Binding-site contacts:
Ligand atom C4 contacts residue ALA249 of chain 1.B at 3.3 Å (hydrophobic).
Ligand atom C3 contacts residue LEU99 of chain 1.B at 4.0 Å (hydrophobic).
Ligand atom C1 contacts residue ALA249 of chain 1.B at 3.7 Å (hydrophobic).
Ligand atom C7 contacts residue SER245 of chain 1.B at 3.8 Å.
Ligand atom C7 contacts residue SER248 of chain 1.B at 4.0 Å.
Ligand atom C2 contacts residue HEM1 of chain 1.Q at 4.2 Å.
Ligand atom C6 contacts residue ARG93 of chain 1.B at 2.7 Å.
Ligand atom C8 contacts residue SER96 of chain 1.B at 3.4 Å.
Ligand atom N1 contacts residue ALA249 of chain 1.B at 3.3 Å.
Ligand atom O2 contacts residue ARG244 of chain 1.B at 3.5 Å (salt-bridge).
Ligand atom O2 contacts residue SER245 of chain 1.B at 3.6 Å.
Ligand atom C7 contacts residue SER96 of chain 1.B at 3.3 Å.
Ligand atom C6 contacts residue SER248 of chain 1.B at 3.3 Å.
Ligand atom C2 contacts residue SER96 of chain 1.B at 3.8 Å.
Ligand atom O1 contacts residue ALA249 of chain 1.B at 3.6 Å.
Ligand atom C2 contacts residue SER245 of chain 1.B at 4.2 Å.
Ligand atom O1 contacts residue PHE183 of chain 1.B at 3.3 Å.
Ligand atom C8 contacts residue LEU241 of chain 1.B at 3.6 Å (hydrophobic).
Ligand atom C4 contacts residue LEU99 of chain 1.B at 3.7 Å (hydrophobic).
Ligand atom N1 contacts residue HEM1 of chain 1.Q at 3.5 Å.
Ligand atom O2 contacts residue SER96 of chain 1.B at 3.3 Å (h-bond).
Ligand atom C5 contacts residue SER96 of chain 1.B at 2.8 Å.
Ligand atom C1 contacts residue LEU99 of chain 1.B at 3.6 Å (hydrophobic).
Ligand atom C5 contacts residue LEU99 of chain 1.B at 4.0 Å (hydrophobic).
Ligand atom C3 contacts residue ARG93 of chain 1.B at 3.9 Å.
Ligand atom C7 contacts residue ARG93 of chain 1.B at 3.2 Å.
Ligand atom C3 contacts residue VAL182 of chain 1.B at 3.9 Å (hydrophobic).
Ligand atom C6 contacts residue VAL182 of chain 1.B at 4.0 Å (hydrophobic).
Ligand atom N1 contacts residue LEU99 of chain 1.B at 4.0 Å.
Ligand atom O2 contacts residue ARG93 of chain 1.B at 2.8 Å (salt-bridge).
Ligand atom C2 contacts residue ALA249 of chain 1.B at 4.2 Å (hydrophobic).
Ligand atom C5 contacts residue SER245 of chain 1.B at 3.2 Å.
Ligand atom O2 contacts residue SER248 of chain 1.B at 4.1 Å.
Ligand atom C8 contacts residue ARG93 of chain 1.B at 4.0 Å.
Ligand atom C8 contacts residue ARG244 of chain 1.B at 3.3 Å.
Ligand atom O1 contacts residue LEU99 of chain 1.B at 4.1 Å.
Ligand atom C8 contacts residue SER245 of chain 1.B at 2.8 Å.
Ligand atom O1 contacts residue PHE186 of chain 1.B at 4.1 Å.
Ligand atom C2 contacts residue LEU99 of chain 1.B at 3.6 Å (hydrophobic).
Ligand atom C3 contacts residue SER248 of chain 1.B at 3.5 Å.

The small molecule below binds the protein below.
Small molecule (SMILES): COc1ccc(C(N)=O)cc1

Sequence of chain 1.B:
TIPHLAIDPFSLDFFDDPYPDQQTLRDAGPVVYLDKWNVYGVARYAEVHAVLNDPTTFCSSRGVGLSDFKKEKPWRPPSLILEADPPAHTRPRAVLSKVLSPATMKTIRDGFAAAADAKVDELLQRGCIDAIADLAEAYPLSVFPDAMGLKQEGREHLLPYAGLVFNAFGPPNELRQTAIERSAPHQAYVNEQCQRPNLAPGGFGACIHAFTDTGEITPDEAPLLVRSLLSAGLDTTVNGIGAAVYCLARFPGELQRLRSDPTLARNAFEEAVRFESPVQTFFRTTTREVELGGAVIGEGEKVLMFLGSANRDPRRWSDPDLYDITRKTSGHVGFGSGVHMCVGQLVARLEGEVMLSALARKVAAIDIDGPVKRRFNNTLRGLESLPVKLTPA